Binding-site contacts:
Ligand atom C contacts residue FE1 of chain 1.CC at 3.3 Å.
Ligand atom C contacts residue FE1 of chain 1.EC at 3.5 Å.
Ligand atom O2 contacts residue FE1 of chain 1.EC at 3.5 Å.
Ligand atom OXT contacts residue GLU32 of chain 1.DA at 3.5 Å (salt-bridge).
Ligand atom O contacts residue FE1 of chain 1.CC at 3.3 Å.
Ligand atom C contacts residue GLU31 of chain 1.U at 4.4 Å.
Ligand atom CA contacts residue ALA35 of chain 1.DA at 3.8 Å (hydrophobic).
Ligand atom CA contacts residue GLU32 of chain 1.DA at 4.2 Å.
Ligand atom C contacts residue GLU62 of chain 1.U at 3.9 Å.
Ligand atom O2 contacts residue GLU62 of chain 1.U at 3.5 Å (salt-bridge).
Ligand atom CA contacts residue GLU31 of chain 1.DA at 3.5 Å.
Ligand atom O contacts residue GLU62 of chain 1.U at 4.4 Å.
Ligand atom O2 contacts residue TYR39 of chain 1.U at 4.2 Å.
Ligand atom OXT contacts residue ALA35 of chain 1.DA at 4.1 Å.
Ligand atom O contacts residue GLU32 of chain 1.U at 3.5 Å (salt-bridge).
Ligand atom O contacts residue GLU62 of chain 1.DA at 3.7 Å.
Ligand atom OXT contacts residue FE1 of chain 1.CC at 2.5 Å.
Ligand atom O contacts residue GLU31 of chain 1.U at 3.7 Å.
Ligand atom OXT contacts residue FE1 of chain 1.EC at 2.4 Å.
Ligand atom OXT contacts residue GLU32 of chain 1.U at 3.9 Å.
Ligand atom CA contacts residue FE1 of chain 1.EC at 4.0 Å.
Ligand atom O contacts residue ALA35 of chain 1.U at 4.1 Å.
Ligand atom C contacts residue ALA35 of chain 1.DA at 3.6 Å (hydrophobic).
Ligand atom OXT contacts residue GLU62 of chain 1.DA at 2.8 Å (salt-bridge).
Ligand atom C contacts residue GLU32 of chain 1.DA at 4.2 Å.
Ligand atom CA contacts residue GLU62 of chain 1.U at 4.3 Å.
Ligand atom O contacts residue ALA35 of chain 1.DA at 3.6 Å.
Ligand atom OXT contacts residue GLU62 of chain 1.U at 2.9 Å (salt-bridge).
Ligand atom O2 contacts residue ALA35 of chain 1.U at 3.5 Å.
Ligand atom O2 contacts residue GLU31 of chain 1.DA at 3.9 Å.
Ligand atom CA contacts residue ALA35 of chain 1.U at 3.6 Å (hydrophobic).
Ligand atom C contacts residue GLU62 of chain 1.DA at 3.8 Å.
Ligand atom C contacts residue ALA35 of chain 1.U at 3.8 Å (hydrophobic).
Ligand atom OXT contacts residue ALA35 of chain 1.U at 4.2 Å.
Ligand atom O2 contacts residue GLU32 of chain 1.DA at 3.2 Å (salt-bridge).
Ligand atom C contacts residue GLU32 of chain 1.U at 4.1 Å.

Sequence of chain 1.DA:
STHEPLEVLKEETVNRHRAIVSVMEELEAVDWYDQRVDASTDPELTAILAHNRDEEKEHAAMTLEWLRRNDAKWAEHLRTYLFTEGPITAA

Sequence of chain 1.U:
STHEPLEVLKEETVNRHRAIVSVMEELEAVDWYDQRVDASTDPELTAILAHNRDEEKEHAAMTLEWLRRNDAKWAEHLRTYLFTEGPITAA

The protein below binds the small molecule below.
Small molecule (SMILES): O=C(O)CO